Sequence of chain 1.A:
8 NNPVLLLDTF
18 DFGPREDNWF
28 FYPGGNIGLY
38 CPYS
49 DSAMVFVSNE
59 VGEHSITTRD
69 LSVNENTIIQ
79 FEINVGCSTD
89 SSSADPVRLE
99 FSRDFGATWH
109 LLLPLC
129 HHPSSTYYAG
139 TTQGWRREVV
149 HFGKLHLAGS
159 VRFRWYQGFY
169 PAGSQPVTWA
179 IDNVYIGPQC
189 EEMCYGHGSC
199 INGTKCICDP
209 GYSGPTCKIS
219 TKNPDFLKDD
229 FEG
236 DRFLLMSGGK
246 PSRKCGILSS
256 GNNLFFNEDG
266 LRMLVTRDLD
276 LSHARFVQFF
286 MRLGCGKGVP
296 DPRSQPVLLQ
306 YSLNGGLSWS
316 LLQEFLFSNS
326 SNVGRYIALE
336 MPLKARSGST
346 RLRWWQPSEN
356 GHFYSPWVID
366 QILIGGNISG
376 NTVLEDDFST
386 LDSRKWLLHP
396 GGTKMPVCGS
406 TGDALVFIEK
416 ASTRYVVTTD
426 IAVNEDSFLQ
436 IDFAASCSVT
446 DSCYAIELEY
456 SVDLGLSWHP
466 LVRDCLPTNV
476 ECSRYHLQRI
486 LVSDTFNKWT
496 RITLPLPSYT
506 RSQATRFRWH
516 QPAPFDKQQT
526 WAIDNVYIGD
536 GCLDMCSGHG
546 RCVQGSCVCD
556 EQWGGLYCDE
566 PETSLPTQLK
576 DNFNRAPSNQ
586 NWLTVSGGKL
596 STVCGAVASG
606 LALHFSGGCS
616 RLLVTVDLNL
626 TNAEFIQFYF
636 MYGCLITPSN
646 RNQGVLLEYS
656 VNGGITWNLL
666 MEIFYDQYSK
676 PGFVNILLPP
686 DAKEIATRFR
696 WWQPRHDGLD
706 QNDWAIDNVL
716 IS

This protein binds this small molecule.
Small molecule (SMILES): CC(=O)N[C@@H]1[C@@H](O)[C@H](O)[C@@H](CO)O[C@H]1O

Binding-site contacts:
Ligand atom O6 contacts residue ASN627 of chain 1.A at 3.2 Å (h-bond).
Ligand atom C5 contacts residue ASN627 of chain 1.A at 4.0 Å.
Ligand atom N2 contacts residue ASN624 of chain 1.A at 2.6 Å (h-bond).
Ligand atom C7 contacts residue SER569 of chain 1.A at 4.0 Å.
Ligand atom O5 contacts residue THR626 of chain 1.A at 4.1 Å.
Ligand atom C7 contacts residue ASN624 of chain 1.A at 3.0 Å.
Ligand atom O7 contacts residue SER569 of chain 1.A at 3.4 Å.
Ligand atom C1 contacts residue ASN624 of chain 1.A at 1.4 Å.
Ligand atom O5 contacts residue ASN624 of chain 1.A at 2.3 Å (h-bond).
Ligand atom O5 contacts residue THR572 of chain 1.A at 3.9 Å.
Ligand atom C4 contacts residue ASN624 of chain 1.A at 4.0 Å.
Ligand atom O6 contacts residue ASN624 of chain 1.A at 4.5 Å.
Ligand atom O5 contacts residue ASN627 of chain 1.A at 4.3 Å.
Ligand atom N2 contacts residue ILE690 of chain 1.A at 4.5 Å.
Ligand atom C3 contacts residue ASN624 of chain 1.A at 3.5 Å.
Ligand atom C6 contacts residue ASN627 of chain 1.A at 3.5 Å.
Ligand atom C7 contacts residue LEU570 of chain 1.A at 3.9 Å (hydrophobic).
Ligand atom C5 contacts residue ASN624 of chain 1.A at 3.6 Å.
Ligand atom C8 contacts residue THR568 of chain 1.A at 3.8 Å.
Ligand atom O7 contacts residue ASN624 of chain 1.A at 2.8 Å (h-bond).
Ligand atom C1 contacts residue THR572 of chain 1.A at 4.5 Å.
Ligand atom O6 contacts residue THR572 of chain 1.A at 3.7 Å.
Ligand atom C8 contacts residue SER569 of chain 1.A at 4.0 Å.
Ligand atom C8 contacts residue LEU570 of chain 1.A at 4.1 Å (hydrophobic).
Ligand atom C8 contacts residue PRO566 of chain 1.A at 4.0 Å (hydrophobic).
Ligand atom O3 contacts residue ASN624 of chain 1.A at 4.5 Å.
Ligand atom C2 contacts residue ASN624 of chain 1.A at 2.1 Å.
Ligand atom C1 contacts residue THR626 of chain 1.A at 3.7 Å.
Ligand atom O7 contacts residue LEU570 of chain 1.A at 3.0 Å (h-bond).
Ligand atom C8 contacts residue ASN624 of chain 1.A at 4.5 Å.